Binding-site contacts:
Ligand atom CA contacts residue HIS172 of chain 1.F at 3.7 Å.
Ligand atom CA contacts residue THR65 of chain 1.F at 3.1 Å.
Ligand atom C contacts residue GLN77 of chain 1.F at 3.2 Å.
Ligand atom CA contacts residue GLN77 of chain 1.F at 4.1 Å.
Ligand atom ND1 contacts residue VAL168 of chain 1.F at 4.3 Å.
Ligand atom CE1 contacts residue VAL168 of chain 1.F at 3.8 Å (hydrophobic).
Ligand atom NE2 contacts residue VAL168 of chain 1.F at 4.0 Å.
Ligand atom NE2 contacts residue ARG170 of chain 1.F at 4.2 Å.
Ligand atom CD2 contacts residue GLU161 of chain 1.D at 3.4 Å.
Ligand atom C contacts residue HIS172 of chain 1.F at 4.1 Å.
Ligand atom O contacts residue LEU68 of chain 1.F at 3.1 Å.
Ligand atom CG contacts residue HIS172 of chain 1.F at 3.1 Å.
Ligand atom CB contacts residue GLN77 of chain 1.F at 3.8 Å.
Ligand atom ND1 contacts residue ARG170 of chain 1.F at 3.4 Å.
Ligand atom ND1 contacts residue HIS172 of chain 1.F at 3.0 Å.
Ligand atom CE1 contacts residue HIS172 of chain 1.F at 4.2 Å.
Ligand atom ND1 contacts residue GLU161 of chain 1.D at 4.2 Å.
Ligand atom CD2 contacts residue HIS172 of chain 1.F at 4.2 Å.
Ligand atom NE2 contacts residue GLU161 of chain 1.D at 3.4 Å (salt-bridge).
Ligand atom OXT contacts residue GLN77 of chain 1.F at 3.8 Å.
Ligand atom N contacts residue THR65 of chain 1.F at 3.9 Å.
Ligand atom CB contacts residue THR65 of chain 1.F at 3.2 Å.
Ligand atom CB contacts residue HIS172 of chain 1.F at 2.4 Å.
Ligand atom NE2 contacts residue THR65 of chain 1.F at 4.2 Å.
Ligand atom O contacts residue GLN77 of chain 1.F at 2.2 Å (h-bond).
Ligand atom CG contacts residue THR65 of chain 1.F at 3.0 Å.
Ligand atom C contacts residue LEU68 of chain 1.F at 4.2 Å (hydrophobic).
Ligand atom C contacts residue THR65 of chain 1.F at 4.0 Å.
Ligand atom CE1 contacts residue GLU161 of chain 1.D at 3.9 Å.
Ligand atom CE1 contacts residue THR65 of chain 1.F at 3.5 Å.
Ligand atom CG contacts residue GLU161 of chain 1.D at 3.9 Å.
Ligand atom O contacts residue HIS172 of chain 1.F at 3.6 Å.
Ligand atom ND1 contacts residue THR65 of chain 1.F at 2.7 Å (h-bond).
Ligand atom CE1 contacts residue ARG170 of chain 1.F at 3.2 Å.
Ligand atom CD2 contacts residue THR65 of chain 1.F at 4.0 Å.

A protein and the small-molecule ligand that binds it are described below.
Small molecule (SMILES): N[C@@H](Cc1c[nH]c[nH+]1)C(=O)O

Sequence of chain 1.D:
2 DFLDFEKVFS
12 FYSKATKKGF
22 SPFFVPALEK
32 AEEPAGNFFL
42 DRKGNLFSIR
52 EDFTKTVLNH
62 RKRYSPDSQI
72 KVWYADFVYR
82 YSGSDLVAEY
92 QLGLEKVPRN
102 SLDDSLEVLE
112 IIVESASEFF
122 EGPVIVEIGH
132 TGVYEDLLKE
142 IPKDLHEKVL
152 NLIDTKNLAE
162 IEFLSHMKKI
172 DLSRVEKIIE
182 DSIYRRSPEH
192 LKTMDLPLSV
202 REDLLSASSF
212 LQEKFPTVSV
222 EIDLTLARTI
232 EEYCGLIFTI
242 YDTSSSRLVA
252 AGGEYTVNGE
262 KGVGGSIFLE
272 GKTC

Sequence of chain 1.F:
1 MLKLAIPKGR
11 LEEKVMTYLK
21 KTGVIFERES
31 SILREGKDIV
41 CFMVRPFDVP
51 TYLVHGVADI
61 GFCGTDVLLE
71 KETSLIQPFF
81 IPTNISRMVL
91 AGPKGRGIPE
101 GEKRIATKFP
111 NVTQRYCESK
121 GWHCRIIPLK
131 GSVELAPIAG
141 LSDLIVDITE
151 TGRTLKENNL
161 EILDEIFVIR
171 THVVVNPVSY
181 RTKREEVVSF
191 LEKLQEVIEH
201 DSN